Sequence of chain 1.A:
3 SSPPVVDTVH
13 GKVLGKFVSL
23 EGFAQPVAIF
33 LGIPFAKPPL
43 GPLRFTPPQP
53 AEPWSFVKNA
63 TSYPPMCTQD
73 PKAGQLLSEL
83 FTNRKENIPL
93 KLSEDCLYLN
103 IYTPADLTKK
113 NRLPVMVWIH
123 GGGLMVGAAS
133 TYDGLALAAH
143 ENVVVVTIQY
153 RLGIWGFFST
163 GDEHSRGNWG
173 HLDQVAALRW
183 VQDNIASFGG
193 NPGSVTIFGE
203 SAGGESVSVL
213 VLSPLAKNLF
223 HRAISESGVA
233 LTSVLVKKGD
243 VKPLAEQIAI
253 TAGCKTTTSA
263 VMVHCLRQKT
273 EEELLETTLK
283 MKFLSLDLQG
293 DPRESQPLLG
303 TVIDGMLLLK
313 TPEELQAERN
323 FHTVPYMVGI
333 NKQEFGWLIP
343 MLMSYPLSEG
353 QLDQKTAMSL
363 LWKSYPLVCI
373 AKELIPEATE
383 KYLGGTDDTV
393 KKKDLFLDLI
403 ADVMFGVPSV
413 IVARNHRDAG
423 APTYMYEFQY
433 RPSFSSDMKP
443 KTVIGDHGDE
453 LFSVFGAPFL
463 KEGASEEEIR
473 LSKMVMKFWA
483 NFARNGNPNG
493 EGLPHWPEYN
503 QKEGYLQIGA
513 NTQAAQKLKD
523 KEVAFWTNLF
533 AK

Binding-site contacts:
Ligand atom C9 contacts residue LEU237 of chain 1.A at 3.4 Å (hydrophobic).
Ligand atom C18 contacts residue LEU344 of chain 1.A at 3.4 Å (hydrophobic).
Ligand atom C17 contacts residue GLY124 of chain 1.A at 4.0 Å.
Ligand atom O20 contacts residue LEU79 of chain 1.A at 3.0 Å.
Ligand atom C19 contacts residue VAL128 of chain 1.A at 4.0 Å (hydrophobic).
Ligand atom C2 contacts residue SER203 of chain 1.A at 3.7 Å.
Ligand atom C2 contacts residue ILE341 of chain 1.A at 3.4 Å (hydrophobic).
Ligand atom O12 contacts residue ILE341 of chain 1.A at 3.8 Å.
Ligand atom C9 contacts residue SER203 of chain 1.A at 4.0 Å.
Ligand atom O10 contacts residue GLY125 of chain 1.A at 4.0 Å.
Ligand atom C16 contacts residue LEU79 of chain 1.A at 3.3 Å (hydrophobic).
Ligand atom C1 contacts residue ILE341 of chain 1.A at 4.0 Å (hydrophobic).
Ligand atom C5 contacts residue LEU237 of chain 1.A at 3.9 Å (hydrophobic).
Ligand atom C13 contacts residue LEU79 of chain 1.A at 3.7 Å (hydrophobic).
Ligand atom C19 contacts residue LEU286 of chain 1.A at 4.1 Å (hydrophobic).
Ligand atom C14 contacts residue GLY124 of chain 1.A at 4.0 Å.
Ligand atom C17 contacts residue LEU286 of chain 1.A at 3.3 Å (hydrophobic).
Ligand atom C15 contacts residue GLY124 of chain 1.A at 3.5 Å.
Ligand atom O12 contacts residue HIS449 of chain 1.A at 3.1 Å.
Ligand atom C6 contacts residue VAL236 of chain 1.A at 3.4 Å (hydrophobic).
Ligand atom C7 contacts residue VAL236 of chain 1.A at 4.0 Å (hydrophobic).
Ligand atom O20 contacts residue PHE83 of chain 1.A at 3.3 Å.
Ligand atom N8 contacts residue SER203 of chain 1.A at 3.7 Å.
Ligand atom C5 contacts residue GLY125 of chain 1.A at 3.9 Å.
Ligand atom C18 contacts residue LEU79 of chain 1.A at 3.8 Å (hydrophobic).
Ligand atom C15 contacts residue LEU79 of chain 1.A at 3.9 Å (hydrophobic).
Ligand atom C7 contacts residue MET406 of chain 1.A at 4.0 Å (hydrophobic).
Ligand atom C11 contacts residue SER203 of chain 1.A at 4.1 Å.
Ligand atom C2 contacts residue HIS449 of chain 1.A at 4.0 Å.
Ligand atom C14 contacts residue LEU79 of chain 1.A at 3.4 Å (hydrophobic).
Ligand atom O12 contacts residue SER203 of chain 1.A at 3.9 Å.
Ligand atom C16 contacts residue LEU344 of chain 1.A at 3.3 Å (hydrophobic).
Ligand atom C4 contacts residue GLY125 of chain 1.A at 3.5 Å.
Ligand atom C1 contacts residue SER203 of chain 1.A at 3.9 Å.
Ligand atom C17 contacts residue VAL128 of chain 1.A at 3.3 Å (hydrophobic).
Ligand atom O12 contacts residue LEU340 of chain 1.A at 3.7 Å.
Ligand atom C15 contacts residue VAL128 of chain 1.A at 3.6 Å (hydrophobic).
Ligand atom C1 contacts residue PHE407 of chain 1.A at 3.6 Å (hydrophobic).
Ligand atom C13 contacts residue GLY124 of chain 1.A at 3.6 Å.
Ligand atom C4 contacts residue LEU286 of chain 1.A at 4.1 Å (hydrophobic).

The protein below binds the small molecule below.
Small molecule (SMILES): CN1[C@@H]2CC[C@H]1CC(OC(=O)[C@H](O)c1ccccc1)C2